Sequence of chain 1.A:
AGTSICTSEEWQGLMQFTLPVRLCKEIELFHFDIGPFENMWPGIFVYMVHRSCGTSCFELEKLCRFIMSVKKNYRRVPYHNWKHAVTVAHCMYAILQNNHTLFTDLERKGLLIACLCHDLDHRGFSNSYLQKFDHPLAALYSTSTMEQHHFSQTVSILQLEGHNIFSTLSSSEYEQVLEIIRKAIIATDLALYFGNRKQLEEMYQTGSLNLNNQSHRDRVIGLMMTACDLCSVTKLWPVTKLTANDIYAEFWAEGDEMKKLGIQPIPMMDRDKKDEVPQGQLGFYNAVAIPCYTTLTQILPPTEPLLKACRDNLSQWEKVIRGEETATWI

Binding-site contacts:
Ligand atom C7 contacts residue 4ZE1 of chain 1.D at 1.5 Å.
Ligand atom C4 contacts residue 4ZE1 of chain 1.D at 0.7 Å.
Ligand atom O9 contacts residue TYR249 of chain 1.A at 4.4 Å.
Ligand atom O9 contacts residue ILE248 of chain 1.A at 4.1 Å.
Ligand atom C4 contacts residue PHE252 of chain 1.A at 4.3 Å (hydrophobic).
Ligand atom C1 contacts residue GLN282 of chain 1.A at 4.5 Å.
Ligand atom N5 contacts residue PHE285 of chain 1.A at 4.5 Å.
Ligand atom C1 contacts residue PHE285 of chain 1.A at 3.8 Å (hydrophobic).
Ligand atom C8 contacts residue PHE252 of chain 1.A at 4.3 Å (hydrophobic).
Ligand atom O9 contacts residue 4ZE1 of chain 1.D at 1.4 Å.
Ligand atom C1 contacts residue PHE252 of chain 1.A at 4.1 Å (hydrophobic).
Ligand atom C7 contacts residue ILE248 of chain 1.A at 3.4 Å (hydrophobic).
Ligand atom C1 contacts residue 4ZE1 of chain 1.D at 1.6 Å.
Ligand atom C6 contacts residue PHE285 of chain 1.A at 4.4 Å (hydrophobic).
Ligand atom N5 contacts residue 4ZE1 of chain 1.D at 0.7 Å (h-bond).
Ligand atom C2 contacts residue PHE252 of chain 1.A at 4.0 Å (hydrophobic).
Ligand atom C6 contacts residue 4ZE1 of chain 1.D at 0.9 Å.
Ligand atom C3 contacts residue PHE285 of chain 1.A at 3.6 Å (hydrophobic).
Ligand atom C8 contacts residue ILE248 of chain 1.A at 4.0 Å (hydrophobic).
Ligand atom C2 contacts residue 4ZE1 of chain 1.D at 0.9 Å.
Ligand atom C1 contacts residue MET269 of chain 1.A at 3.5 Å (hydrophobic).
Ligand atom N5 contacts residue LEU231 of chain 1.A at 4.4 Å.
Ligand atom C8 contacts residue GLN282 of chain 1.A at 4.0 Å.
Ligand atom C4 contacts residue PHE285 of chain 1.A at 4.0 Å (hydrophobic).
Ligand atom C8 contacts residue 4ZE1 of chain 1.D at 0.7 Å.
Ligand atom C3 contacts residue PHE252 of chain 1.A at 4.0 Å (hydrophobic).
Ligand atom C2 contacts residue PHE285 of chain 1.A at 3.9 Å (hydrophobic).
Ligand atom O9 contacts residue GLN282 of chain 1.A at 2.7 Å (h-bond).
Ligand atom C3 contacts residue 4ZE1 of chain 1.D at 1.0 Å.
Ligand atom C6 contacts residue ILE248 of chain 1.A at 4.0 Å (hydrophobic).
Ligand atom N5 contacts residue LEU191 of chain 1.A at 4.0 Å.

A protein and the small-molecule ligand that binds it are described below.
Small molecule (SMILES): Cc1cc(N)ccc1O